A protein and the small-molecule ligand that binds it are described below.
Small molecule (SMILES): CC(=O)N[C@H]1[C@H](O[C@H]2[C@H](O)[C@@H](NC(C)=O)CO[C@@H]2CO)O[C@H](CO)[C@@H](O)[C@@H]1O

Binding-site contacts:
Ligand atom C6 contacts residue LEU909 of chain 1.A at 4.4 Å (hydrophobic).
Ligand atom C1 contacts residue ASN704 of chain 1.A at 1.4 Å.
Ligand atom O7 contacts residue ASN704 of chain 1.A at 3.4 Å (h-bond).
Ligand atom C2 contacts residue ASN704 of chain 1.A at 2.5 Å.
Ligand atom O7 contacts residue LEU909 of chain 1.A at 4.0 Å.
Ligand atom O6 contacts residue GLN913 of chain 1.A at 3.3 Å (h-bond).
Ligand atom C6 contacts residue GLN913 of chain 1.A at 4.4 Å.
Ligand atom C5 contacts residue ASN704 of chain 1.A at 3.6 Å.
Ligand atom C4 contacts residue ASN704 of chain 1.A at 4.2 Å.
Ligand atom O5 contacts residue GLN1058 of chain 1.A at 4.5 Å.
Ligand atom N2 contacts residue ASN704 of chain 1.A at 3.0 Å (h-bond).
Ligand atom O6 contacts residue LEU909 of chain 1.A at 3.6 Å.
Ligand atom C7 contacts residue ASN704 of chain 1.A at 3.4 Å.
Ligand atom C3 contacts residue ASN704 of chain 1.A at 3.8 Å.
Ligand atom O7 contacts residue GLN1058 of chain 1.A at 3.4 Å (h-bond).
Ligand atom C7 contacts residue GLN1058 of chain 1.A at 4.5 Å.
Ligand atom C5 contacts residue LEU909 of chain 1.A at 4.0 Å (hydrophobic).
Ligand atom C7 contacts residue LEU909 of chain 1.A at 4.5 Å (hydrophobic).
Ligand atom O4 contacts residue LEU909 of chain 1.A at 4.3 Å.
Ligand atom O5 contacts residue ASN704 of chain 1.A at 2.3 Å (h-bond).

Sequence of chain 1.A:
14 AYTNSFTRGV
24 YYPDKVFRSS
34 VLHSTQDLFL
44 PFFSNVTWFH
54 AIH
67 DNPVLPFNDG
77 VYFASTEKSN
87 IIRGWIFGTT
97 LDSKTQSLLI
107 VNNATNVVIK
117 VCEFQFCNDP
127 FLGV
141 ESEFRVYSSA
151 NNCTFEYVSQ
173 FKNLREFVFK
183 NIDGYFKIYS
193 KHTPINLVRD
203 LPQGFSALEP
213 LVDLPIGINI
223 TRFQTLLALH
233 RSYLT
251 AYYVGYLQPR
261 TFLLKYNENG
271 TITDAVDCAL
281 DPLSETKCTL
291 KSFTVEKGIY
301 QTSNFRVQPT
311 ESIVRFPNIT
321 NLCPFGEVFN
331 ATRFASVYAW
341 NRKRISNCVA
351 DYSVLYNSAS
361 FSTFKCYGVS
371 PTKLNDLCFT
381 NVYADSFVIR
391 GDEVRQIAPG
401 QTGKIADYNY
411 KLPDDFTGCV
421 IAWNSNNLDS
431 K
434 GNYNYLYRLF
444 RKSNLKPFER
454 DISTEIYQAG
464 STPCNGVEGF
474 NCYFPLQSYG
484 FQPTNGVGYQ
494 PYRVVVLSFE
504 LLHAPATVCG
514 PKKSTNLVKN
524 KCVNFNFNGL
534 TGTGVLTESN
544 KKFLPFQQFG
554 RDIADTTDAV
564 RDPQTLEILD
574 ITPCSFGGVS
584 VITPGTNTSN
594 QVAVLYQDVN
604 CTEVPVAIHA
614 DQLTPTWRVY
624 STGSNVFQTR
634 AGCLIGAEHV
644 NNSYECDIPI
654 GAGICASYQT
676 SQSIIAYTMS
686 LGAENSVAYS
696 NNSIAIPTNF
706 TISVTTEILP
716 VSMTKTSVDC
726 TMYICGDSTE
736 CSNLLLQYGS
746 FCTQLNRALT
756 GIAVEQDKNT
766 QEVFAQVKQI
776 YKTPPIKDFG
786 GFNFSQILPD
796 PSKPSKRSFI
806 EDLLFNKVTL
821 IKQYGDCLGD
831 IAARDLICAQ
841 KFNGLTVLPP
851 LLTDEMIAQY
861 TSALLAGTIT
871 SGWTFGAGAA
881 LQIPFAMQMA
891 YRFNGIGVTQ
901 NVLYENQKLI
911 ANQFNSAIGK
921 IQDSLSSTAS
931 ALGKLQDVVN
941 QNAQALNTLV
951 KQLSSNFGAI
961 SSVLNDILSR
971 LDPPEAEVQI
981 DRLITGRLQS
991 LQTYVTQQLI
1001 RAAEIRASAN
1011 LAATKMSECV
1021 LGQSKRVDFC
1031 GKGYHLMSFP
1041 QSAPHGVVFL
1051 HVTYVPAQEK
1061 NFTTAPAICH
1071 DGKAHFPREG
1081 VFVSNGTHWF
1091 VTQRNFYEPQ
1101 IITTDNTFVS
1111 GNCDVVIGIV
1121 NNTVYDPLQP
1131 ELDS